The small molecule below binds the protein below.
Small molecule (SMILES): CC(=O)N[C@H]1[C@H](O[C@H]2[C@H](O)[C@@H](NC(C)=O)CO[C@@H]2CO)O[C@H](CO)[C@@H](O)[C@@H]1O

Binding-site contacts:
Ligand atom C1 contacts residue ASN717 of chain 1.I at 1.4 Å.
Ligand atom C7 contacts residue LEU922 of chain 1.I at 4.0 Å (hydrophobic).
Ligand atom C6 contacts residue GLN926 of chain 1.I at 4.0 Å.
Ligand atom O6 contacts residue ASN717 of chain 1.I at 4.5 Å.
Ligand atom C5 contacts residue GLN926 of chain 1.I at 4.2 Å.
Ligand atom O6 contacts residue GLN926 of chain 1.I at 3.9 Å.
Ligand atom O7 contacts residue LEU922 of chain 1.I at 3.4 Å.
Ligand atom O6 contacts residue PHE718 of chain 1.I at 4.4 Å.
Ligand atom C7 contacts residue ASN717 of chain 1.I at 3.4 Å.
Ligand atom O7 contacts residue GLN1071 of chain 1.I at 4.2 Å.
Ligand atom O4 contacts residue LEU922 of chain 1.I at 3.9 Å.
Ligand atom C3 contacts residue LEU922 of chain 1.I at 4.1 Å (hydrophobic).
Ligand atom C8 contacts residue ASN717 of chain 1.I at 4.5 Å.
Ligand atom C5 contacts residue LEU922 of chain 1.I at 4.1 Å (hydrophobic).
Ligand atom C2 contacts residue ASN717 of chain 1.I at 2.4 Å.
Ligand atom O5 contacts residue ASN717 of chain 1.I at 2.3 Å (h-bond).
Ligand atom C4 contacts residue ASN717 of chain 1.I at 4.2 Å.
Ligand atom C1 contacts residue LEU922 of chain 1.I at 4.3 Å (hydrophobic).
Ligand atom N2 contacts residue ASN717 of chain 1.I at 2.8 Å (h-bond).
Ligand atom C3 contacts residue ASN717 of chain 1.I at 3.7 Å.
Ligand atom O7 contacts residue ASN717 of chain 1.I at 3.6 Å (h-bond).
Ligand atom C4 contacts residue LEU922 of chain 1.I at 4.5 Å (hydrophobic).
Ligand atom C5 contacts residue ASN717 of chain 1.I at 3.6 Å.

Sequence of chain 1.I:
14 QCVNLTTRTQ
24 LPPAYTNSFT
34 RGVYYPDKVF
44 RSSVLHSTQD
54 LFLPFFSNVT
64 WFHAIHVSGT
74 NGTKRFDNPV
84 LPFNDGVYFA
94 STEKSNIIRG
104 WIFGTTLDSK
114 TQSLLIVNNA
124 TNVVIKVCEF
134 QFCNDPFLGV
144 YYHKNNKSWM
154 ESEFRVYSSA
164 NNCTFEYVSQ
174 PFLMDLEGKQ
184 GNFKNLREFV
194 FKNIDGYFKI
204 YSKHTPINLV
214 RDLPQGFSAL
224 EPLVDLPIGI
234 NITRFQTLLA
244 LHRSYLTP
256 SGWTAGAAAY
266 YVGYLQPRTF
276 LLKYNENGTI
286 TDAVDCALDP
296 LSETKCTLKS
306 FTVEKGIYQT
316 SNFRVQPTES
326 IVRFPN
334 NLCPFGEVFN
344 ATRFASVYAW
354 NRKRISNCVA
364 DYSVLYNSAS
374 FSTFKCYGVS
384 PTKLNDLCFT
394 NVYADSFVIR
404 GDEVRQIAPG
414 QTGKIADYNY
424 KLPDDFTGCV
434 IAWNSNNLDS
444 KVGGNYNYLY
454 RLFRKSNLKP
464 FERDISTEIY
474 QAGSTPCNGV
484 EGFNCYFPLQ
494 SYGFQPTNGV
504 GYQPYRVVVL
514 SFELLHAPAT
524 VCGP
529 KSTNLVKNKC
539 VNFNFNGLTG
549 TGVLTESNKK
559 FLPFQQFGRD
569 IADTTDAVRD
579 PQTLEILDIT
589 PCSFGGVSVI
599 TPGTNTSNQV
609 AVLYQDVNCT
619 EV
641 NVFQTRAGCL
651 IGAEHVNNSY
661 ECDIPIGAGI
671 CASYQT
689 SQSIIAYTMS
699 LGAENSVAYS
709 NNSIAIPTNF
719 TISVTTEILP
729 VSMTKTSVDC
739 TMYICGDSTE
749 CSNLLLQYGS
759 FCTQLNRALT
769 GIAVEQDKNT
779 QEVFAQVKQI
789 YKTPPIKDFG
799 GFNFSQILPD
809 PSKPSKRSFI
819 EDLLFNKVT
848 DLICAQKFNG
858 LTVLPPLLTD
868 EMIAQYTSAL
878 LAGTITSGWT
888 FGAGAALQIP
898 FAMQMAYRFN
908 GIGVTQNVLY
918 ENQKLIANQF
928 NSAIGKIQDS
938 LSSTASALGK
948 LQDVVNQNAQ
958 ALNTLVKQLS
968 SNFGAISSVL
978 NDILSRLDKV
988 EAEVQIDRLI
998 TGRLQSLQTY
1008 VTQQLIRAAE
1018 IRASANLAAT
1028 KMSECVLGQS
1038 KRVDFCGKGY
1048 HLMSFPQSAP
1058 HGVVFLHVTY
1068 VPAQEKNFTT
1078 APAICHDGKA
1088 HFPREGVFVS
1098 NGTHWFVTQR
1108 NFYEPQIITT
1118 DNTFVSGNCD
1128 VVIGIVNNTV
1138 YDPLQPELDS